Binding-site contacts:
Ligand atom C3 contacts residue ASN28 of chain 1.E at 3.8 Å.
Ligand atom O7 contacts residue ASN28 of chain 1.E at 3.2 Å (h-bond).
Ligand atom O6 contacts residue UNK104 of chain 1.G at 3.3 Å (h-bond).
Ligand atom C8 contacts residue VAL27 of chain 1.E at 4.3 Å (hydrophobic).
Ligand atom C7 contacts residue ASN28 of chain 1.E at 3.3 Å.
Ligand atom C6 contacts residue UNK104 of chain 1.G at 4.0 Å.
Ligand atom C4 contacts residue ASN28 of chain 1.E at 4.2 Å.
Ligand atom C1 contacts residue ASN28 of chain 1.E at 1.4 Å.
Ligand atom C2 contacts residue ASN28 of chain 1.E at 2.5 Å.
Ligand atom O5 contacts residue ASN28 of chain 1.E at 2.3 Å (h-bond).
Ligand atom N2 contacts residue ASN28 of chain 1.E at 2.9 Å (h-bond).
Ligand atom C5 contacts residue ASN28 of chain 1.E at 3.6 Å.
Ligand atom C8 contacts residue ASN28 of chain 1.E at 4.5 Å.

Sequence of chain 1.G:
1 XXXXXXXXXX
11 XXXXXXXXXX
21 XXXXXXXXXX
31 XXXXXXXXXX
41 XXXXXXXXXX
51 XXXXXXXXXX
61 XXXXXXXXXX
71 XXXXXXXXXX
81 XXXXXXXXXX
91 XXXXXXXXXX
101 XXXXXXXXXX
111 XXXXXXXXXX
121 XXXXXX

This protein binds this small molecule.
Small molecule (SMILES): CC(=O)N[C@@H]1[C@@H](O)[C@H](O)[C@@H](CO)O[C@H]1O

Sequence of chain 1.E:
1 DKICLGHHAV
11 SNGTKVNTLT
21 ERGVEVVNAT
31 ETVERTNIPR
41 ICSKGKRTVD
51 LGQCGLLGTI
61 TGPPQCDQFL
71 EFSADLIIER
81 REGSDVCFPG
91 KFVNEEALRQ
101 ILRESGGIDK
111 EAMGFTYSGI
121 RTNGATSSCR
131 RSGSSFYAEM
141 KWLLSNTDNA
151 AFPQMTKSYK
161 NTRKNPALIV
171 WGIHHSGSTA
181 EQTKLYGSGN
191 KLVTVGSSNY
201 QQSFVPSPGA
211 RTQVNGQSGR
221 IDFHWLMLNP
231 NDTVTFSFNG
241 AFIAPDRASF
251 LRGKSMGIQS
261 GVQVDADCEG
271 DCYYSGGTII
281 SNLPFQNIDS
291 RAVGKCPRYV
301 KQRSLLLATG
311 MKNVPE